Sequence of chain 1.B:
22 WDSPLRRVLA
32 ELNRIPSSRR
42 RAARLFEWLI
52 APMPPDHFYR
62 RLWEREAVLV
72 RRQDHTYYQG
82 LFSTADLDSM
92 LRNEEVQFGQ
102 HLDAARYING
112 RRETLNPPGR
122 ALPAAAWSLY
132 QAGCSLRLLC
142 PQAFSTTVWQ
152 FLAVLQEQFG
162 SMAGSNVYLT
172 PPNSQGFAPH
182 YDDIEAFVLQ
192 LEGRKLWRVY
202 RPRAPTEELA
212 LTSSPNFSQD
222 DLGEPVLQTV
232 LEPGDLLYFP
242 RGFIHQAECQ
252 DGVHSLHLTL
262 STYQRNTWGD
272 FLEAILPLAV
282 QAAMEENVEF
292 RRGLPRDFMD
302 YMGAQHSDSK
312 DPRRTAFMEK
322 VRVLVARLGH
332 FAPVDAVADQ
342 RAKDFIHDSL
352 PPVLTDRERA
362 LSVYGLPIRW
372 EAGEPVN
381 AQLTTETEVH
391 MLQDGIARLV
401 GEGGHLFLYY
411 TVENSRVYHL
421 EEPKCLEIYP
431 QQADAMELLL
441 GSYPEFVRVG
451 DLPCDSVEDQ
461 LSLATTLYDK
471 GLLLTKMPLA

Binding-site contacts:
Ligand atom C21 contacts residue TYR169 of chain 1.B at 3.6 Å (hydrophobic).
Ligand atom O22 contacts residue ASP183 of chain 1.B at 3.5 Å (salt-bridge).
Ligand atom C6 contacts residue HIS181 of chain 1.B at 3.2 Å.
Ligand atom O42 contacts residue ALA248 of chain 1.B at 4.0 Å.
Ligand atom O21 contacts residue THR260 of chain 1.B at 2.5 Å (h-bond).
Ligand atom O41 contacts residue LYS196 of chain 1.B at 4.0 Å.
Ligand atom C3 contacts residue HIS258 of chain 1.B at 3.8 Å.
Ligand atom C2 contacts residue HIS246 of chain 1.B at 4.0 Å.
Ligand atom N1 contacts residue HIS181 of chain 1.B at 3.2 Å (h-bond).
Ligand atom N1 contacts residue TYR169 of chain 1.B at 3.6 Å.
Ligand atom C3 contacts residue TYR169 of chain 1.B at 3.7 Å (hydrophobic).
Ligand atom O22 contacts residue HIS246 of chain 1.B at 3.4 Å (h-bond).
Ligand atom O42 contacts residue LYS196 of chain 1.B at 2.6 Å (salt-bridge).
Ligand atom C3 contacts residue TRP198 of chain 1.B at 3.8 Å (hydrophobic).
Ligand atom C21 contacts residue TRP198 of chain 1.B at 4.1 Å (hydrophobic).
Ligand atom C21 contacts residue HIS258 of chain 1.B at 3.9 Å.
Ligand atom C21 contacts residue THR260 of chain 1.B at 3.6 Å.
Ligand atom O21 contacts residue TRP198 of chain 1.B at 3.7 Å.
Ligand atom C5 contacts residue PHE178 of chain 1.B at 3.8 Å (hydrophobic).
Ligand atom O22 contacts residue THR260 of chain 1.B at 4.2 Å.
Ligand atom C2 contacts residue TRP198 of chain 1.B at 4.2 Å (hydrophobic).
Ligand atom O21 contacts residue HIS258 of chain 1.B at 2.8 Å (h-bond).
Ligand atom O42 contacts residue HIS258 of chain 1.B at 3.5 Å.
Ligand atom O22 contacts residue NI1 of chain 1.E at 2.1 Å (h-bond).
Ligand atom O21 contacts residue TYR169 of chain 1.B at 3.4 Å.
Ligand atom C21 contacts residue NI1 of chain 1.E at 3.1 Å.
Ligand atom C41 contacts residue PHE178 of chain 1.B at 3.9 Å (hydrophobic).
Ligand atom C41 contacts residue LYS196 of chain 1.B at 3.7 Å.
Ligand atom N1 contacts residue HIS246 of chain 1.B at 3.4 Å (h-bond).
Ligand atom C2 contacts residue TYR169 of chain 1.B at 3.5 Å (hydrophobic).
Ligand atom C6 contacts residue HIS246 of chain 1.B at 3.8 Å.
Ligand atom N1 contacts residue NI1 of chain 1.E at 2.2 Å (h-bond).
Ligand atom C4 contacts residue TYR169 of chain 1.B at 3.9 Å (hydrophobic).
Ligand atom O41 contacts residue PHE178 of chain 1.B at 3.5 Å.
Ligand atom O22 contacts residue TYR169 of chain 1.B at 3.8 Å.
Ligand atom O41 contacts residue ALA248 of chain 1.B at 4.0 Å.
Ligand atom O42 contacts residue TYR169 of chain 1.B at 4.1 Å.
Ligand atom C6 contacts residue NI1 of chain 1.E at 3.1 Å.
Ligand atom C21 contacts residue HIS246 of chain 1.B at 4.2 Å.
Ligand atom C2 contacts residue NI1 of chain 1.E at 3.1 Å.

The protein below binds the small molecule below.
Small molecule (SMILES): O=C(O)c1ccnc(C(=O)O)c1